Binding-site contacts:
Ligand atom O7 contacts residue ASN775 of chain 1.B at 4.3 Å.
Ligand atom C4 contacts residue ASN775 of chain 1.B at 4.2 Å.
Ligand atom C2 contacts residue ASN775 of chain 1.B at 2.5 Å.
Ligand atom C3 contacts residue ASN775 of chain 1.B at 3.8 Å.
Ligand atom O5 contacts residue ASN775 of chain 1.B at 2.4 Å (h-bond).
Ligand atom C2 contacts residue SER777 of chain 1.B at 4.5 Å.
Ligand atom C5 contacts residue ASN775 of chain 1.B at 3.7 Å.
Ligand atom C1 contacts residue SER777 of chain 1.B at 3.4 Å.
Ligand atom O5 contacts residue SER777 of chain 1.B at 3.6 Å.
Ligand atom C7 contacts residue ASN775 of chain 1.B at 3.9 Å.
Ligand atom N2 contacts residue ASN775 of chain 1.B at 3.0 Å (h-bond).
Ligand atom C6 contacts residue GLN778 of chain 1.B at 4.4 Å.
Ligand atom C1 contacts residue ASN775 of chain 1.B at 1.4 Å.
Ligand atom C8 contacts residue ASN775 of chain 1.B at 4.2 Å.
Ligand atom C5 contacts residue SER777 of chain 1.B at 3.8 Å.

The small molecule below binds the protein below.
Small molecule (SMILES): CC(=O)N[C@H]1[C@H](O[C@H]2[C@H](O)[C@@H](NC(C)=O)CO[C@@H]2CO)O[C@H](CO)[C@@H](O)[C@@H]1O

Sequence of chain 1.B:
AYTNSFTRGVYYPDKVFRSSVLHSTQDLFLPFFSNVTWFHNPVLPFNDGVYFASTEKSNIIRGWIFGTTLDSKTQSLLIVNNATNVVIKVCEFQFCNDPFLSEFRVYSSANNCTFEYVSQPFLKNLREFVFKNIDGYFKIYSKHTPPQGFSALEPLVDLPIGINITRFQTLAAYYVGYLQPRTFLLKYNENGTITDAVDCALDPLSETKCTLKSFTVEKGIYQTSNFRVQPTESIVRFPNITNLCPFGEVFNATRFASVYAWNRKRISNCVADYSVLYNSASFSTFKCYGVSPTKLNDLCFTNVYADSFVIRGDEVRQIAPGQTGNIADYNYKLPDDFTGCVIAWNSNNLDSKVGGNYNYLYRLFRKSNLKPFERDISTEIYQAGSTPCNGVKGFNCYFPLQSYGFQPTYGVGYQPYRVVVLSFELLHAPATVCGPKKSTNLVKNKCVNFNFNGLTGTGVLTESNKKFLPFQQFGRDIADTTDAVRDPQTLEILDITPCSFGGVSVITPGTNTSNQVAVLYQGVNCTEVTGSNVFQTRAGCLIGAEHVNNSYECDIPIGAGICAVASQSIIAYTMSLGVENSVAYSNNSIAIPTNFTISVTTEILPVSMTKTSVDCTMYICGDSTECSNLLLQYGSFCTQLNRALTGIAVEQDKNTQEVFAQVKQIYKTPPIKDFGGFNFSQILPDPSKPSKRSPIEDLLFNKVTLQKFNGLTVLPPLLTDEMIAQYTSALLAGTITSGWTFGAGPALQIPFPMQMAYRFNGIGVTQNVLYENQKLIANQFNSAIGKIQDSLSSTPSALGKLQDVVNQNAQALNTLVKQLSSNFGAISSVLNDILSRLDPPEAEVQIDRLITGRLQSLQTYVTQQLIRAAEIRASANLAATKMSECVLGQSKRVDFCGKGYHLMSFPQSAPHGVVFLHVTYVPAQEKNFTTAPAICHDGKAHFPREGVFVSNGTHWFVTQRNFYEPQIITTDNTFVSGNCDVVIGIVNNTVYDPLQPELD